Sequence of chain 1.A:
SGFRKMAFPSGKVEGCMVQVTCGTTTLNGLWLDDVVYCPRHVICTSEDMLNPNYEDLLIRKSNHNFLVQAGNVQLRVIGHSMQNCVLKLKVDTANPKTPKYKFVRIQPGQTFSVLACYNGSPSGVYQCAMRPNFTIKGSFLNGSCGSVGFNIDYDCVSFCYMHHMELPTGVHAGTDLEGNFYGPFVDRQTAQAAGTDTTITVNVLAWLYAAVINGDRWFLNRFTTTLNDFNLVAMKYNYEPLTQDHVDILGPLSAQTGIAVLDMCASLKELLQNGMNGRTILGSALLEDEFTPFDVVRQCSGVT

This small molecule binds to this protein.
Small molecule (SMILES): O=C(Nc1cncc2ccccc12)[C@@H]1CCNc2ccc(Cl)cc21

Sequence of chain 2.A:
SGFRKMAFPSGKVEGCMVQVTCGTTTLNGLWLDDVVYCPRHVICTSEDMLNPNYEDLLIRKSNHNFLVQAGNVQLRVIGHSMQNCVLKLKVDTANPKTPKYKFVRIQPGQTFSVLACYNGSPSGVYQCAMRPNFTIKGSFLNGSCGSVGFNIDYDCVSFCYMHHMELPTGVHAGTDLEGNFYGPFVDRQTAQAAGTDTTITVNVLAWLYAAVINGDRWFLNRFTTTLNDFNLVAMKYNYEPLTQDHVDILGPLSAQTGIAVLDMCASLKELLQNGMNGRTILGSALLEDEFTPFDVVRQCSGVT

Binding-site contacts:
Ligand atom C11 contacts residue PHE140 of chain 2.A at 3.8 Å (hydrophobic).
Ligand atom CL contacts residue HIS164 of chain 2.A at 3.8 Å.
Ligand atom C13 contacts residue ASN142 of chain 2.A at 3.6 Å.
Ligand atom C9 contacts residue HIS163 of chain 2.A at 3.3 Å.
Ligand atom N contacts residue GLN189 of chain 2.A at 2.8 Å (h-bond).
Ligand atom C12 contacts residue GLU166 of chain 2.A at 3.6 Å.
Ligand atom C1 contacts residue ARG188 of chain 2.A at 3.8 Å.
Ligand atom CL contacts residue ASP187 of chain 2.A at 3.1 Å.
Ligand atom C9 contacts residue CYS145 of chain 2.A at 3.8 Å (hydrophobic).
Ligand atom C18 contacts residue MET165 of chain 2.A at 3.5 Å (hydrophobic).
Ligand atom C12 contacts residue ASN142 of chain 2.A at 3.6 Å.
Ligand atom C2 contacts residue GLN189 of chain 2.A at 3.5 Å.
Ligand atom O contacts residue GLU166 of chain 2.A at 3.1 Å (salt-bridge).
Ligand atom CL contacts residue HIS41 of chain 2.A at 3.4 Å.
Ligand atom C10 contacts residue GLU166 of chain 2.A at 3.6 Å.
Ligand atom C5 contacts residue DMS1 of chain 2.F at 3.8 Å.
Ligand atom C14 contacts residue ASN142 of chain 2.A at 3.4 Å.
Ligand atom C10 contacts residue LEU141 of chain 2.A at 3.6 Å (hydrophobic).
Ligand atom C1 contacts residue MET165 of chain 2.A at 3.7 Å (hydrophobic).
Ligand atom C9 contacts residue GLU166 of chain 2.A at 3.8 Å.
Ligand atom N2 contacts residue PHE140 of chain 2.A at 3.6 Å.
Ligand atom N2 contacts residue SER144 of chain 2.A at 3.7 Å.
Ligand atom C12 contacts residue LEU141 of chain 2.A at 3.5 Å (hydrophobic).
Ligand atom C15 contacts residue ASN142 of chain 2.A at 3.4 Å.
Ligand atom C3 contacts residue GLN189 of chain 2.A at 3.6 Å.
Ligand atom C18 contacts residue HIS41 of chain 2.A at 3.8 Å.
Ligand atom N2 contacts residue GLU166 of chain 2.A at 3.7 Å.
Ligand atom N1 contacts residue CYS145 of chain 2.A at 3.6 Å (h-bond).
Ligand atom C18 contacts residue HIS164 of chain 2.A at 3.3 Å.
Ligand atom C12 contacts residue SER1 of chain 1.A at 3.8 Å.
Ligand atom C11 contacts residue LEU141 of chain 2.A at 3.6 Å (hydrophobic).
Ligand atom C4 contacts residue GLN189 of chain 2.A at 3.7 Å.
Ligand atom C12 contacts residue PHE140 of chain 2.A at 3.5 Å (hydrophobic).
Ligand atom O contacts residue MET165 of chain 2.A at 3.3 Å.
Ligand atom CL contacts residue MET165 of chain 2.A at 3.7 Å.
Ligand atom N2 contacts residue HIS163 of chain 2.A at 2.8 Å (h-bond).
Ligand atom C1 contacts residue MET49 of chain 2.A at 3.4 Å (hydrophobic).
Ligand atom C contacts residue MET165 of chain 2.A at 3.5 Å (hydrophobic).
Ligand atom C10 contacts residue PHE140 of chain 2.A at 3.2 Å (hydrophobic).
Ligand atom C contacts residue MET49 of chain 2.A at 3.6 Å (hydrophobic).